This small molecule binds to this protein.
Small molecule (SMILES): CC(=O)N[C@@H]1[C@@H](O)[C@H](O)[C@@H](CO)O[C@H]1O

Sequence of chain 1.D:
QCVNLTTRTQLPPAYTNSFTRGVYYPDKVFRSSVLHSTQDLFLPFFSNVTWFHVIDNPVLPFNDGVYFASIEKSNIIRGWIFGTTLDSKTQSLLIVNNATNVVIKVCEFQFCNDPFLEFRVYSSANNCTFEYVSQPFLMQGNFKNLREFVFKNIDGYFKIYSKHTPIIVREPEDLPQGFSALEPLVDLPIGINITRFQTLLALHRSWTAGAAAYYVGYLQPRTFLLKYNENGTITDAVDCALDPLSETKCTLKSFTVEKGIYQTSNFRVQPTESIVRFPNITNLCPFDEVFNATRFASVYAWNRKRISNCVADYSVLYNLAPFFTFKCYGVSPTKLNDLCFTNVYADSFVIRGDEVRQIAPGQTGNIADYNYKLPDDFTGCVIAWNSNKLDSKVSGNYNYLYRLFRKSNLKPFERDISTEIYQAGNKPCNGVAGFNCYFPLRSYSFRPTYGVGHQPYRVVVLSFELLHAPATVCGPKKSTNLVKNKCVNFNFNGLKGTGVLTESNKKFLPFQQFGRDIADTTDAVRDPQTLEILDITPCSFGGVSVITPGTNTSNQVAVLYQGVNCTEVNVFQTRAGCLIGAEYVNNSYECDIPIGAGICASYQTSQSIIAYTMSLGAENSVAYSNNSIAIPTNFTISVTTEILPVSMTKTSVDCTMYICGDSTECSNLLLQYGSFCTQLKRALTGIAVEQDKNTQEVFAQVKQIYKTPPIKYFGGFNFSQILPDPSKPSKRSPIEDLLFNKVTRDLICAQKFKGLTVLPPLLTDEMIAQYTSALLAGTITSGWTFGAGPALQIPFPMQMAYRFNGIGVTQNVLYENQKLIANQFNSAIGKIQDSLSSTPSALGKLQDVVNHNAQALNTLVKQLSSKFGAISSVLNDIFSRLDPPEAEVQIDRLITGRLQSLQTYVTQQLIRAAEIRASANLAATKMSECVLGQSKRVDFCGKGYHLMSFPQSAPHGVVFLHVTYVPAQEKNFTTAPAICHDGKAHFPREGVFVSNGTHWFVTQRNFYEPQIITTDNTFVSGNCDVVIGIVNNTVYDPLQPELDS

Binding-site contacts:
Ligand atom C1 contacts residue ASN328 of chain 1.D at 1.4 Å.
Ligand atom C2 contacts residue GLN577 of chain 1.D at 3.8 Å.
Ligand atom C3 contacts residue ASN328 of chain 1.D at 3.8 Å.
Ligand atom C2 contacts residue ASN328 of chain 1.D at 2.4 Å.
Ligand atom N2 contacts residue ASN328 of chain 1.D at 2.9 Å (h-bond).
Ligand atom O7 contacts residue ASN328 of chain 1.D at 2.9 Å (h-bond).
Ligand atom O3 contacts residue GLN577 of chain 1.D at 4.3 Å.
Ligand atom O5 contacts residue ASN328 of chain 1.D at 2.3 Å (h-bond).
Ligand atom N2 contacts residue GLN577 of chain 1.D at 3.0 Å (h-bond).
Ligand atom C4 contacts residue ASN328 of chain 1.D at 4.2 Å.
Ligand atom C5 contacts residue ASN328 of chain 1.D at 3.6 Å.
Ligand atom C7 contacts residue ASN328 of chain 1.D at 3.2 Å.
Ligand atom C1 contacts residue GLN577 of chain 1.D at 4.1 Å.
Ligand atom C7 contacts residue GLN577 of chain 1.D at 4.0 Å.
Ligand atom C8 contacts residue GLN577 of chain 1.D at 4.0 Å.
Ligand atom C3 contacts residue GLN577 of chain 1.D at 3.8 Å.